Sequence of chain 1.A:
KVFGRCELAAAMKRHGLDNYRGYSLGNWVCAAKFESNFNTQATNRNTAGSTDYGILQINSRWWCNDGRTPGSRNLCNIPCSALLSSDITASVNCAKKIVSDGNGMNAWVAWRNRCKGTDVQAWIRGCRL

A small-molecule ligand and the protein it binds are described below.
Small molecule (SMILES): CC(=O)N[C@@H]1[C@@H](O)[C@H](O[C@@H]2O[C@H](CO)[C@@H](O[C@@H]3O[C@H](CO)[C@@H](O[C@@H]4O[C@H](CO)[C@@H](O)[C@H](O)[C@H]4NC(C)=O)[C@H](O)[C@H]3NC(C)=O)[C@H](O)[C@H]2NC(C)=O)[C@@H](CO)O[C@H]1O

Binding-site contacts:
Ligand atom O5 contacts residue VAL109 of chain 1.A at 3.6 Å.
Ligand atom O6 contacts residue VAL109 of chain 1.A at 3.0 Å (h-bond).
Ligand atom C7 contacts residue ASN46 of chain 1.A at 3.6 Å.
Ligand atom C5 contacts residue ASP101 of chain 1.A at 3.6 Å.
Ligand atom C2 contacts residue ASP101 of chain 1.A at 3.6 Å.
Ligand atom C6 contacts residue ALA107 of chain 1.A at 3.6 Å (hydrophobic).
Ligand atom C8 contacts residue LEU75 of chain 1.A at 3.6 Å (hydrophobic).
Ligand atom O6 contacts residue ALA107 of chain 1.A at 2.8 Å (h-bond).
Ligand atom C1 contacts residue ALA107 of chain 1.A at 3.7 Å (hydrophobic).
Ligand atom C2 contacts residue ASN46 of chain 1.A at 3.5 Å.
Ligand atom C2 contacts residue ALA107 of chain 1.A at 3.6 Å (hydrophobic).
Ligand atom C6 contacts residue GLN57 of chain 1.A at 3.7 Å.
Ligand atom N2 contacts residue ASP101 of chain 1.A at 2.9 Å (salt-bridge).
Ligand atom C3 contacts residue ALA107 of chain 1.A at 3.8 Å (hydrophobic).
Ligand atom C6 contacts residue ASP101 of chain 1.A at 3.2 Å.
Ligand atom C8 contacts residue ASN46 of chain 1.A at 3.7 Å.
Ligand atom O6 contacts residue ASN59 of chain 1.A at 3.7 Å.
Ligand atom C3 contacts residue ASP101 of chain 1.A at 3.7 Å.
Ligand atom O6 contacts residue ASP101 of chain 1.A at 2.6 Å (salt-bridge).
Ligand atom C1 contacts residue ASP101 of chain 1.A at 3.7 Å.
Ligand atom O6 contacts residue TRP63 of chain 1.A at 3.3 Å.
Ligand atom C5 contacts residue ASP52 of chain 1.A at 3.7 Å.
Ligand atom N2 contacts residue ALA107 of chain 1.A at 2.9 Å (h-bond).
Ligand atom O7 contacts residue ILE58 of chain 1.A at 3.6 Å.
Ligand atom O6 contacts residue TRP108 of chain 1.A at 3.4 Å.
Ligand atom O7 contacts residue ASN59 of chain 1.A at 2.9 Å (h-bond).
Ligand atom C6 contacts residue TRP63 of chain 1.A at 3.6 Å (hydrophobic).
Ligand atom C8 contacts residue TRP108 of chain 1.A at 3.2 Å (hydrophobic).
Ligand atom C5 contacts residue GLN57 of chain 1.A at 3.7 Å.
Ligand atom C1 contacts residue ASP52 of chain 1.A at 3.6 Å.
Ligand atom C5 contacts residue TRP62 of chain 1.A at 3.7 Å (hydrophobic).
Ligand atom O5 contacts residue ASN59 of chain 1.A at 3.2 Å (h-bond).
Ligand atom N2 contacts residue ASN46 of chain 1.A at 2.7 Å (h-bond).
Ligand atom C3 contacts residue ASP52 of chain 1.A at 3.5 Å.
Ligand atom O7 contacts residue TRP63 of chain 1.A at 3.2 Å.
Ligand atom O3 contacts residue TRP63 of chain 1.A at 3.1 Å (h-bond).
Ligand atom O4 contacts residue ASN59 of chain 1.A at 3.4 Å (h-bond).
Ligand atom O4 contacts residue ASP101 of chain 1.A at 3.7 Å.
Ligand atom O6 contacts residue TRP62 of chain 1.A at 3.0 Å (h-bond).
Ligand atom C8 contacts residue GLN57 of chain 1.A at 3.7 Å.